Binding-site contacts:
Ligand atom C2 contacts residue CYS218 of chain 1.A at 1.9 Å (hydrophobic).
Ligand atom C5 contacts residue CYS300 of chain 1.A at 4.2 Å (hydrophobic).
Ligand atom C3 contacts residue CYS218 of chain 1.A at 2.8 Å (hydrophobic).
Ligand atom O3 contacts residue PHE71 of chain 1.A at 3.3 Å.
Ligand atom O1 contacts residue ARG163 of chain 1.A at 3.1 Å (salt-bridge).
Ligand atom C6 contacts residue PHE71 of chain 1.A at 4.2 Å (hydrophobic).
Ligand atom O4 contacts residue LEU238 of chain 1.A at 3.7 Å.
Ligand atom C7 contacts residue GLU284 of chain 1.A at 3.4 Å.
Ligand atom O2 contacts residue CYS218 of chain 1.A at 3.4 Å.
Ligand atom C8 contacts residue GLU284 of chain 1.A at 3.4 Å.
Ligand atom O1 contacts residue CYS218 of chain 1.A at 3.0 Å (h-bond).
Ligand atom C9 contacts residue LEU238 of chain 1.A at 3.8 Å (hydrophobic).
Ligand atom C4 contacts residue LEU238 of chain 1.A at 4.3 Å (hydrophobic).
Ligand atom C1 contacts residue CYS300 of chain 1.A at 4.2 Å (hydrophobic).
Ligand atom C5 contacts residue PHE164 of chain 1.A at 4.0 Å (hydrophobic).
Ligand atom C8 contacts residue TYR236 of chain 1.A at 4.2 Å (hydrophobic).
Ligand atom O2 contacts residue LEU238 of chain 1.A at 3.5 Å.
Ligand atom O2 contacts residue ARG163 of chain 1.A at 3.9 Å.
Ligand atom C3 contacts residue TYR236 of chain 1.A at 4.2 Å (hydrophobic).
Ligand atom C1 contacts residue PHE164 of chain 1.A at 4.2 Å (hydrophobic).
Ligand atom C3 contacts residue TYR177 of chain 1.A at 3.5 Å (hydrophobic).
Ligand atom C1 contacts residue ARG163 of chain 1.A at 3.9 Å.
Ligand atom O4 contacts residue TYR236 of chain 1.A at 3.2 Å.
Ligand atom C5 contacts residue TRP125 of chain 1.A at 3.8 Å (hydrophobic).
Ligand atom O1 contacts residue PHE164 of chain 1.A at 3.2 Å.
Ligand atom C4 contacts residue CYS218 of chain 1.A at 4.2 Å (hydrophobic).
Ligand atom C8 contacts residue LEU238 of chain 1.A at 3.7 Å (hydrophobic).
Ligand atom C8 contacts residue VAL269 of chain 1.A at 4.1 Å (hydrophobic).
Ligand atom C6 contacts residue TRP125 of chain 1.A at 4.0 Å (hydrophobic).
Ligand atom O2 contacts residue CYS300 of chain 1.A at 3.7 Å.
Ligand atom C7 contacts residue PHE71 of chain 1.A at 4.1 Å (hydrophobic).
Ligand atom O3 contacts residue GLU284 of chain 1.A at 2.6 Å (salt-bridge).
Ligand atom O4 contacts residue CYS218 of chain 1.A at 2.7 Å (h-bond).
Ligand atom C1 contacts residue CYS218 of chain 1.A at 2.6 Å (hydrophobic).
Ligand atom O3 contacts residue MET291 of chain 1.A at 3.5 Å.
Ligand atom O3 contacts residue LEU295 of chain 1.A at 4.0 Å.
Ligand atom C9 contacts residue TYR236 of chain 1.A at 3.7 Å (hydrophobic).
Ligand atom C7 contacts residue LEU238 of chain 1.A at 4.1 Å (hydrophobic).
Ligand atom C4 contacts residue TRP125 of chain 1.A at 4.0 Å (hydrophobic).
Ligand atom C2 contacts residue TYR236 of chain 1.A at 4.2 Å (hydrophobic).

Sequence of chain 1.A:
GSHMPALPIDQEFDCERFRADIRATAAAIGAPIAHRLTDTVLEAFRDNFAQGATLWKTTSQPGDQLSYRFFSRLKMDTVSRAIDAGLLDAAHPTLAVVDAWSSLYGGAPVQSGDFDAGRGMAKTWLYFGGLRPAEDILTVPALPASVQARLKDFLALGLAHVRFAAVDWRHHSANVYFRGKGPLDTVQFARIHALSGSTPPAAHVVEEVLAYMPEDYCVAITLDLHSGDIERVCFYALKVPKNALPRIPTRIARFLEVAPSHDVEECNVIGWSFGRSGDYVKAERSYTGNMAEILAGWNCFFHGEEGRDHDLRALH

This protein binds this small molecule.
Small molecule (SMILES): O=C(O)[C@H](O)Cc1ccc(O)cc1